This protein binds this small molecule.
Small molecule (SMILES): CC(=O)N[C@@H]1[C@@H](O)[C@H](O)[C@@H](CO)O[C@H]1O

Binding-site contacts:
Ligand atom C3 contacts residue ASN69 of chain 1.B at 3.8 Å.
Ligand atom O6 contacts residue ASN69 of chain 1.B at 4.2 Å.
Ligand atom C2 contacts residue ASN69 of chain 1.B at 2.5 Å.
Ligand atom C7 contacts residue ASN69 of chain 1.B at 3.8 Å.
Ligand atom N2 contacts residue ASN69 of chain 1.B at 2.8 Å (h-bond).
Ligand atom O7 contacts residue ASN69 of chain 1.B at 4.4 Å.
Ligand atom C4 contacts residue ASN69 of chain 1.B at 4.2 Å.
Ligand atom O5 contacts residue ASN69 of chain 1.B at 2.5 Å (h-bond).
Ligand atom C5 contacts residue ASN69 of chain 1.B at 3.8 Å.
Ligand atom C1 contacts residue ASN69 of chain 1.B at 1.5 Å.

Sequence of chain 1.B:
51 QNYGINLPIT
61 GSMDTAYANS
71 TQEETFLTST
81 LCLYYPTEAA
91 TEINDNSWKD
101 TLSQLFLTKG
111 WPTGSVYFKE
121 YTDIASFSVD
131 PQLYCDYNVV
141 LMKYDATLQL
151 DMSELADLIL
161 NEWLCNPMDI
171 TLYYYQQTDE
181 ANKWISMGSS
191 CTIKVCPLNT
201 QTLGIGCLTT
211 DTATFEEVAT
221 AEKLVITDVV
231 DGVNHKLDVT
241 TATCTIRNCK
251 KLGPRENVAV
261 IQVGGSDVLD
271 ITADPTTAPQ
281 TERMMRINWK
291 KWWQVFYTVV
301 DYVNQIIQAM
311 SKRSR